Sequence of chain 1.A:
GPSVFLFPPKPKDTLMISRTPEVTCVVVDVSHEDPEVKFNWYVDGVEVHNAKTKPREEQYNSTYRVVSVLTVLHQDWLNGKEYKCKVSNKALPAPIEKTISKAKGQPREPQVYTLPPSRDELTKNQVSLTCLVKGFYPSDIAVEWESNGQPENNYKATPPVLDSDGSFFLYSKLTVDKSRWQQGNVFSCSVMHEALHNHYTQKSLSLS

Binding-site contacts:
Ligand atom C6 contacts residue ASN61 of chain 1.A at 3.7 Å.
Ligand atom C1 contacts residue GLN59 of chain 1.A at 3.5 Å.
Ligand atom C1 contacts residue PHE7 of chain 1.A at 4.1 Å (hydrophobic).
Ligand atom C6 contacts residue PHE5 of chain 1.A at 3.7 Å (hydrophobic).
Ligand atom C7 contacts residue ARG65 of chain 1.A at 3.6 Å.
Ligand atom C6 contacts residue GLN59 of chain 1.A at 3.6 Å.
Ligand atom O7 contacts residue ASP29 of chain 1.A at 3.8 Å.
Ligand atom C1 contacts residue PHE5 of chain 1.A at 3.7 Å (hydrophobic).
Ligand atom C2 contacts residue VAL28 of chain 1.A at 4.1 Å (hydrophobic).
Ligand atom O3 contacts residue LYS10 of chain 1.A at 3.3 Å.
Ligand atom C5 contacts residue ASN61 of chain 1.A at 3.7 Å.
Ligand atom O7 contacts residue VAL28 of chain 1.A at 3.8 Å.
Ligand atom N2 contacts residue ASN61 of chain 1.A at 2.9 Å (h-bond).
Ligand atom C6 contacts residue PHE7 of chain 1.A at 3.5 Å (hydrophobic).
Ligand atom O3 contacts residue ASP29 of chain 1.A at 4.0 Å.
Ligand atom C1 contacts residue ASN61 of chain 1.A at 1.4 Å.
Ligand atom O2 contacts residue PHE7 of chain 1.A at 4.0 Å.
Ligand atom C1 contacts residue ASP29 of chain 1.A at 3.9 Å.
Ligand atom C4 contacts residue PHE5 of chain 1.A at 3.8 Å (hydrophobic).
Ligand atom C2 contacts residue PHE5 of chain 1.A at 4.0 Å (hydrophobic).
Ligand atom C7 contacts residue ASP29 of chain 1.A at 3.8 Å.
Ligand atom C6 contacts residue TYR60 of chain 1.A at 3.6 Å (hydrophobic).
Ligand atom C4 contacts residue LYS10 of chain 1.A at 3.9 Å.
Ligand atom C3 contacts residue ASP29 of chain 1.A at 3.5 Å.
Ligand atom C8 contacts residue ASN61 of chain 1.A at 3.4 Å.
Ligand atom O4 contacts residue LYS10 of chain 1.A at 3.5 Å.
Ligand atom C2 contacts residue ASP29 of chain 1.A at 3.5 Å.
Ligand atom N2 contacts residue ASP29 of chain 1.A at 2.8 Å (salt-bridge).
Ligand atom O5 contacts residue PHE7 of chain 1.A at 4.0 Å.
Ligand atom O7 contacts residue ARG65 of chain 1.A at 2.9 Å (salt-bridge).
Ligand atom O4 contacts residue VAL28 of chain 1.A at 3.6 Å.
Ligand atom C2 contacts residue ASN61 of chain 1.A at 2.5 Å.
Ligand atom C3 contacts residue ASN61 of chain 1.A at 3.9 Å.
Ligand atom O5 contacts residue GLN59 of chain 1.A at 3.2 Å (h-bond).
Ligand atom O5 contacts residue ASN61 of chain 1.A at 2.4 Å (h-bond).
Ligand atom C3 contacts residue PHE5 of chain 1.A at 3.7 Å (hydrophobic).
Ligand atom C1 contacts residue THR63 of chain 1.A at 3.6 Å.
Ligand atom C7 contacts residue ASN61 of chain 1.A at 3.3 Å.
Ligand atom C8 contacts residue ARG65 of chain 1.A at 3.7 Å.
Ligand atom O5 contacts residue VAL28 of chain 1.A at 4.1 Å.

The protein below binds the small molecule below.
Small molecule (SMILES): CC(=O)N[C@H]1[C@H](O[C@H]2[C@H](O)[C@@H](NC(C)=O)CO[C@@H]2CO[C@@H]2O[C@@H](C)[C@@H](O)[C@@H](O)[C@@H]2O)O[C@H](CO)[C@@H](O[C@@H]2O[C@H](CO[C@H]3O[C@H](CO[C@H]4O[C@H](CO)[C@@H](O)[C@H](O)[C@@H]4O)[C@@H](O)[C@H](O[C@H]4O[C@H](CO)[C@@H](O)[C@H](O)[C@@H]4O)[C@@H]3O)[C@@H](O)[C@H](O[C@H]3O[C@H](CO)[C@@H](O)[C@H](O)[C@@H]3O)[C@@H]2O)[C@@H]1O